Binding-site contacts:
Ligand atom C7 contacts residue GLN830 of chain 1.C at 3.4 Å.
Ligand atom O5 contacts residue THR615 of chain 1.A at 4.2 Å.
Ligand atom C8 contacts residue ILE828 of chain 1.C at 3.6 Å (hydrophobic).
Ligand atom C8 contacts residue GLN641 of chain 1.A at 4.2 Å.
Ligand atom O5 contacts residue ASN613 of chain 1.A at 2.4 Å (h-bond).
Ligand atom C1 contacts residue GLN830 of chain 1.C at 4.0 Å.
Ligand atom C2 contacts residue GLN830 of chain 1.C at 3.5 Å.
Ligand atom O5 contacts residue GLN830 of chain 1.C at 4.0 Å.
Ligand atom C2 contacts residue ASN613 of chain 1.A at 2.5 Å.
Ligand atom C7 contacts residue ASN613 of chain 1.A at 4.1 Å.
Ligand atom O7 contacts residue GLN830 of chain 1.C at 2.9 Å (h-bond).
Ligand atom C6 contacts residue THR615 of chain 1.A at 4.3 Å.
Ligand atom N2 contacts residue ASN613 of chain 1.A at 3.0 Å (h-bond).
Ligand atom C4 contacts residue ASN613 of chain 1.A at 4.2 Å.
Ligand atom C5 contacts residue ASN613 of chain 1.A at 3.7 Å.
Ligand atom C7 contacts residue ILE828 of chain 1.C at 4.2 Å (hydrophobic).
Ligand atom C5 contacts residue THR615 of chain 1.A at 4.3 Å.
Ligand atom N2 contacts residue ILE828 of chain 1.C at 4.4 Å.
Ligand atom C3 contacts residue ASN613 of chain 1.A at 3.8 Å.
Ligand atom N2 contacts residue GLN830 of chain 1.C at 3.8 Å.
Ligand atom C1 contacts residue ASN613 of chain 1.A at 1.4 Å.
Ligand atom C8 contacts residue GLN830 of chain 1.C at 4.4 Å.

Sequence of chain 1.A:
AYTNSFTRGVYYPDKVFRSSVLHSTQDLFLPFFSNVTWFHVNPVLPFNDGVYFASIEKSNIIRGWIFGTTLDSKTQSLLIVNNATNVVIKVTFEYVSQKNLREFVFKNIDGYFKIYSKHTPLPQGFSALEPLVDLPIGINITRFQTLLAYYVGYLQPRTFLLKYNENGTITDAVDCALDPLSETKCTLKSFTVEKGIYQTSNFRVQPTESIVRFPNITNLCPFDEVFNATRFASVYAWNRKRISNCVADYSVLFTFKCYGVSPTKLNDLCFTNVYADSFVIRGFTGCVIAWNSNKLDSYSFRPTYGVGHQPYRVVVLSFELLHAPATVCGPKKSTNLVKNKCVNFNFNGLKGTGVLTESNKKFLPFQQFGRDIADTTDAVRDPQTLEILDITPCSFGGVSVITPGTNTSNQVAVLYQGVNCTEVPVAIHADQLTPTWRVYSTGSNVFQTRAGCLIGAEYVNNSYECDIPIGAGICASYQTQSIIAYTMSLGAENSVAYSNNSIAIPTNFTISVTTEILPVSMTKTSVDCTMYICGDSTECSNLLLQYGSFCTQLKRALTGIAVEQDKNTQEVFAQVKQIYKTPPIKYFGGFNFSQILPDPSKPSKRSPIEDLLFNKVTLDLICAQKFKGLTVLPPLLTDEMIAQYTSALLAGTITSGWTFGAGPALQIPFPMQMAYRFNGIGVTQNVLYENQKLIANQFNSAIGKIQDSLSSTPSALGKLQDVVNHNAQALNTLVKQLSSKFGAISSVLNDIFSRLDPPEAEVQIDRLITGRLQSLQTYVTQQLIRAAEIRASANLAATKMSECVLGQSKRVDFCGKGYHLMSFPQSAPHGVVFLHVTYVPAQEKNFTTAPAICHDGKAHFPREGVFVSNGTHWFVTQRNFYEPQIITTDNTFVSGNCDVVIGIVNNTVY

A small-molecule ligand and the protein it binds are described below.
Small molecule (SMILES): CC(=O)N[C@@H]1[C@@H](O)[C@H](O)[C@@H](CO)O[C@H]1O

Sequence of chain 1.C:
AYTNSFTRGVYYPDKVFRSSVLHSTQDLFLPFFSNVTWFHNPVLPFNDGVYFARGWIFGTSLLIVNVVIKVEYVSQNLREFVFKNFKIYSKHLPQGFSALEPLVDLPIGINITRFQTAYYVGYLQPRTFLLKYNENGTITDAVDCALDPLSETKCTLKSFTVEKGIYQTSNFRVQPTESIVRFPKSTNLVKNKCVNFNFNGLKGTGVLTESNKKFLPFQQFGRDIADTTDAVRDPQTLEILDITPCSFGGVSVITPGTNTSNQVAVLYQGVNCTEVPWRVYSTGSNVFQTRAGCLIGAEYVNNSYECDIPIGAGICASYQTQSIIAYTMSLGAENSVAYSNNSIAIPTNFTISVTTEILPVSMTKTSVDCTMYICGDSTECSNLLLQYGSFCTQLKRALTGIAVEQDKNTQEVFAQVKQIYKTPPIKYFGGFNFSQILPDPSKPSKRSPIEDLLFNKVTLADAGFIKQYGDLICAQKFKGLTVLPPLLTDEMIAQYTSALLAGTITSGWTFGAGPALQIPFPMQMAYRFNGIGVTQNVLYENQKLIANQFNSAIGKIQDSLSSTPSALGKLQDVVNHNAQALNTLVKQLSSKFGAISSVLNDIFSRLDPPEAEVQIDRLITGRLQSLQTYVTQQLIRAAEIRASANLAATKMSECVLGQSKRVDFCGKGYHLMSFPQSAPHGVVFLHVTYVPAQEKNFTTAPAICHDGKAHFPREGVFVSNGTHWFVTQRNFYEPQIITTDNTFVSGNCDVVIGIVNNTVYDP